Sequence of chain 1.B:
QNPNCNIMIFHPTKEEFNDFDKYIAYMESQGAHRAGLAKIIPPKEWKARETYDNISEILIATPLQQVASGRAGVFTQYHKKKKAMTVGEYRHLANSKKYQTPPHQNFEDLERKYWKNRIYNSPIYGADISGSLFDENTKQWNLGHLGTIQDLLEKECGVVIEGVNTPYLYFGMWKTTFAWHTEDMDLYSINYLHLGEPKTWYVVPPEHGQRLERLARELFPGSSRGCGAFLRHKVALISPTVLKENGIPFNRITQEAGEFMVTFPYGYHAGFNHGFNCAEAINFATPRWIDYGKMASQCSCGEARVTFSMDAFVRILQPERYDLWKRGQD

Binding-site contacts:
Ligand atom C2 contacts residue ILE58 of chain 1.B at 4.3 Å (hydrophobic).
Ligand atom O3 contacts residue ILE58 of chain 1.B at 4.3 Å.
Ligand atom C1 contacts residue LEU133 of chain 1.B at 4.4 Å (hydrophobic).
Ligand atom C3 contacts residue ILE129 of chain 1.B at 3.8 Å (hydrophobic).
Ligand atom C3 contacts residue SER130 of chain 1.B at 4.1 Å.
Ligand atom O1 contacts residue LEU133 of chain 1.B at 4.2 Å.
Ligand atom C1 contacts residue ILE58 of chain 1.B at 3.8 Å (hydrophobic).
Ligand atom O3 contacts residue SER130 of chain 1.B at 4.0 Å.
Ligand atom O1 contacts residue SER132 of chain 1.B at 3.5 Å (h-bond).
Ligand atom O3 contacts residue LEU59 of chain 1.B at 4.4 Å.
Ligand atom O1 contacts residue LEU169 of chain 1.B at 4.3 Å.
Ligand atom O3 contacts residue ILE129 of chain 1.B at 3.7 Å.
Ligand atom C3 contacts residue ILE58 of chain 1.B at 3.8 Å (hydrophobic).
Ligand atom C3 contacts residue LEU169 of chain 1.B at 4.4 Å (hydrophobic).
Ligand atom C1 contacts residue LEU169 of chain 1.B at 4.2 Å (hydrophobic).

The small molecule below binds the protein below.
Small molecule (SMILES): OCCCO